Binding-site contacts:
Ligand atom C2 contacts residue ASN343 of chain 1.A at 2.4 Å.
Ligand atom C4 contacts residue ASN343 of chain 1.A at 4.2 Å.
Ligand atom N2 contacts residue PHE342 of chain 1.A at 4.4 Å.
Ligand atom N2 contacts residue GLY339 of chain 1.A at 4.4 Å.
Ligand atom N2 contacts residue ASN343 of chain 1.A at 2.9 Å (h-bond).
Ligand atom C7 contacts residue ASN343 of chain 1.A at 3.9 Å.
Ligand atom C8 contacts residue PHE342 of chain 1.A at 3.7 Å (hydrophobic).
Ligand atom O3 contacts residue SER371 of chain 1.A at 4.2 Å.
Ligand atom C8 contacts residue PHE338 of chain 1.A at 3.9 Å (hydrophobic).
Ligand atom O7 contacts residue ASN343 of chain 1.A at 4.5 Å.
Ligand atom C7 contacts residue GLY339 of chain 1.A at 3.9 Å.
Ligand atom O5 contacts residue ASN343 of chain 1.A at 2.4 Å (h-bond).
Ligand atom C5 contacts residue ASN343 of chain 1.A at 3.7 Å.
Ligand atom C1 contacts residue ASN343 of chain 1.A at 1.4 Å.
Ligand atom O7 contacts residue GLY339 of chain 1.A at 4.1 Å.
Ligand atom C8 contacts residue LEU368 of chain 1.A at 3.5 Å (hydrophobic).
Ligand atom C8 contacts residue GLY339 of chain 1.A at 3.9 Å.
Ligand atom C3 contacts residue ASN343 of chain 1.A at 3.8 Å.

Sequence of chain 1.A:
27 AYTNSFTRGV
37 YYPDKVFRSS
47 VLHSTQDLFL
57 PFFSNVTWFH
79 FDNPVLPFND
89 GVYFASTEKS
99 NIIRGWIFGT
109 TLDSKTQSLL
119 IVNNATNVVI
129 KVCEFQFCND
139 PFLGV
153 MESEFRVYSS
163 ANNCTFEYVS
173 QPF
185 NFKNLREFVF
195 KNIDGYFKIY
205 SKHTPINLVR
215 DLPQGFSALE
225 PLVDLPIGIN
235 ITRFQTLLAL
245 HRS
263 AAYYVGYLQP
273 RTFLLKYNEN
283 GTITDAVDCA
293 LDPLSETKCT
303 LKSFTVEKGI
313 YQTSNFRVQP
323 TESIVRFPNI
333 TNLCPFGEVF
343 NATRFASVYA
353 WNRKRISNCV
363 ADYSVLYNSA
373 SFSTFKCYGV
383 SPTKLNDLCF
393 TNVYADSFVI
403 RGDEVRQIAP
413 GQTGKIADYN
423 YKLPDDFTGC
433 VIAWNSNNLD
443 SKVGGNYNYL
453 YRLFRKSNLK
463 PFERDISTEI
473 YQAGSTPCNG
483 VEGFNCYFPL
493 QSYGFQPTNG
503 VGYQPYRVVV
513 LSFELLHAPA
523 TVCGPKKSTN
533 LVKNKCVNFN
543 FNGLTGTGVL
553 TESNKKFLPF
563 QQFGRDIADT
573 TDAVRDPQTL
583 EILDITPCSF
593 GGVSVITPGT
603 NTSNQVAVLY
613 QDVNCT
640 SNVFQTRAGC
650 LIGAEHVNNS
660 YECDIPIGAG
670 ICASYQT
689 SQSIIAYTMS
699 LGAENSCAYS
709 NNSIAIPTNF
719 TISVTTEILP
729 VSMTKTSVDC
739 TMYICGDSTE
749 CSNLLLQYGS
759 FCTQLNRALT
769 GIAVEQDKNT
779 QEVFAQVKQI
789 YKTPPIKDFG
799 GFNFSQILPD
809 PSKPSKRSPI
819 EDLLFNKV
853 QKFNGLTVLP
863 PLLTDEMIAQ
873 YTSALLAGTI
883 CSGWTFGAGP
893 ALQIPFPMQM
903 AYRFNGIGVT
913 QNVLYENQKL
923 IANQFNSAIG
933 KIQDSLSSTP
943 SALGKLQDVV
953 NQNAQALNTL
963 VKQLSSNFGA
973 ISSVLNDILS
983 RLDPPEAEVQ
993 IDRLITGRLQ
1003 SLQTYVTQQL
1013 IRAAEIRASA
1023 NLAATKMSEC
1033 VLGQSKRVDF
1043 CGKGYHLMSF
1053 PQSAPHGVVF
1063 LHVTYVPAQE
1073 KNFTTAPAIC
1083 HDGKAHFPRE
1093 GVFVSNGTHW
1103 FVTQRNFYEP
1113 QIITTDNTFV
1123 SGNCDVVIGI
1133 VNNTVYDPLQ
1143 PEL

A small-molecule ligand and the protein it binds are described below.
Small molecule (SMILES): CC(=O)N[C@@H]1[C@@H](O)[C@H](O)[C@@H](CO)O[C@H]1O